Sequence of chain 1.A:
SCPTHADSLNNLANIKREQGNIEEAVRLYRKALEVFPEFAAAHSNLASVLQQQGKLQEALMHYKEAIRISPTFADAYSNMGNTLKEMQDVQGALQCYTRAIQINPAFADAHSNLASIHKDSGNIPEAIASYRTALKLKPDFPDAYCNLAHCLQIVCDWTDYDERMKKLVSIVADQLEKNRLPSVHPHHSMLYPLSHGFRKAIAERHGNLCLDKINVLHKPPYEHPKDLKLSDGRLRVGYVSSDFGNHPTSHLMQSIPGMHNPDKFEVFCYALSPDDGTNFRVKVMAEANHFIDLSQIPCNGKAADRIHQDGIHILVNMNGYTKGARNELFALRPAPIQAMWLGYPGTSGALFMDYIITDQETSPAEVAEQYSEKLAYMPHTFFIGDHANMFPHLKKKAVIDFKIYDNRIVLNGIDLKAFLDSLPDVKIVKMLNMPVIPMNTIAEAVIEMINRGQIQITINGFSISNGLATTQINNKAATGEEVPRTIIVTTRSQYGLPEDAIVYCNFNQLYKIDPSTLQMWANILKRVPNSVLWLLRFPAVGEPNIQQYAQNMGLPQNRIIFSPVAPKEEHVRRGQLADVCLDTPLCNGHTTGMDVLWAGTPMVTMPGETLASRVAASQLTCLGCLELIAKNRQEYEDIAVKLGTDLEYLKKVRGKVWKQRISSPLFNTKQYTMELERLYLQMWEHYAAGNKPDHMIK

Binding-site contacts:
Ligand atom C contacts residue LYS326 of chain 1.A at 3.8 Å.
Ligand atom O contacts residue THR325 of chain 1.A at 3.3 Å.
Ligand atom CG1 contacts residue 12V1 of chain 1.I at 3.6 Å.
Ligand atom CG2 contacts residue ALA588 of chain 1.A at 4.0 Å (hydrophobic).
Ligand atom O contacts residue HIS250 of chain 1.A at 3.9 Å.
Ligand atom CB contacts residue HIS250 of chain 1.A at 4.1 Å.
Ligand atom O contacts residue 12V1 of chain 1.I at 3.6 Å.
Ligand atom O contacts residue LYS326 of chain 1.A at 3.1 Å (salt-bridge).
Ligand atom CB contacts residue HIS190 of chain 1.A at 3.9 Å.
Ligand atom N contacts residue HIS190 of chain 1.A at 3.3 Å.
Ligand atom CB contacts residue GLN531 of chain 1.A at 3.5 Å.
Ligand atom CG2 contacts residue GLN531 of chain 1.A at 3.6 Å.
Ligand atom CA contacts residue 12V1 of chain 1.I at 4.0 Å.
Ligand atom O contacts residue HIS190 of chain 1.A at 3.9 Å.
Ligand atom CG1 contacts residue PHE560 of chain 1.A at 3.7 Å (hydrophobic).
Ligand atom CA contacts residue TYR324 of chain 1.A at 3.9 Å (hydrophobic).
Ligand atom CA contacts residue HIS188 of chain 1.A at 3.9 Å.
Ligand atom N contacts residue HIS188 of chain 1.A at 3.8 Å.
Ligand atom CA contacts residue HIS250 of chain 1.A at 4.1 Å.
Ligand atom CG1 contacts residue GLN531 of chain 1.A at 3.7 Å.
Ligand atom CG contacts residue ASN249 of chain 1.A at 3.4 Å.
Ligand atom CA contacts residue 12V1 of chain 1.I at 3.7 Å.
Ligand atom CB contacts residue 12V1 of chain 1.I at 3.6 Å.
Ligand atom OG1 contacts residue VAL587 of chain 1.A at 3.8 Å.
Ligand atom CB contacts residue ASN249 of chain 1.A at 3.7 Å.
Ligand atom O contacts residue LYS326 of chain 1.A at 4.0 Å.
Ligand atom C contacts residue HIS190 of chain 1.A at 3.6 Å.
Ligand atom N contacts residue 12V1 of chain 1.I at 3.2 Å (h-bond).
Ligand atom CA contacts residue HIS190 of chain 1.A at 3.7 Å.
Ligand atom CB contacts residue HIS188 of chain 1.A at 3.4 Å.
Ligand atom N contacts residue LYS326 of chain 1.A at 3.3 Å (salt-bridge).
Ligand atom N contacts residue THR325 of chain 1.A at 3.4 Å.
Ligand atom CB contacts residue 12V1 of chain 1.I at 3.7 Å.
Ligand atom C contacts residue TYR324 of chain 1.A at 3.9 Å (hydrophobic).
Ligand atom CB contacts residue HIS191 of chain 1.A at 3.5 Å.
Ligand atom N contacts residue TYR324 of chain 1.A at 3.0 Å (h-bond).
Ligand atom OG contacts residue 12V1 of chain 1.I at 3.1 Å (h-bond).
Ligand atom C contacts residue 12V1 of chain 1.I at 4.1 Å.
Ligand atom CG2 contacts residue VAL587 of chain 1.A at 3.7 Å (hydrophobic).
Ligand atom O contacts residue PRO251 of chain 1.A at 3.4 Å.

This protein binds this small molecule.
Small molecule (SMILES): CC(C)[C@H](N)C(=O)N[C@H](C(=O)N1CCC[C@H]1C(=O)N[C@H](C(=O)N[C@@H](CO)C(=O)N[C@H](C(=O)N[C@@H](C)C(N)=O)[C@@H](C)O)C(C)C)[C@@H](C)O